Binding-site contacts:
Ligand atom C1 contacts residue GLU188 of chain 1.A at 3.4 Å.
Ligand atom C1 contacts residue ASP212 of chain 1.A at 3.8 Å.
Ligand atom C1 contacts residue MG1 of chain 1.K at 3.5 Å.
Ligand atom O3 contacts residue GLY211 of chain 1.A at 2.8 Å (h-bond).
Ligand atom O1 contacts residue GLY211 of chain 1.A at 4.1 Å.
Ligand atom O3 contacts residue ARG210 of chain 1.A at 3.5 Å (salt-bridge).
Ligand atom O4 contacts residue ARG87 of chain 1.A at 4.1 Å.
Ligand atom C2 contacts residue GLU188 of chain 1.A at 3.8 Å.
Ligand atom C1 contacts residue THR244 of chain 1.A at 3.7 Å.
Ligand atom C2 contacts residue THR244 of chain 1.A at 3.9 Å.
Ligand atom O4 contacts residue LYS186 of chain 1.A at 3.9 Å.
Ligand atom O1 contacts residue ALA209 of chain 1.A at 4.0 Å.
Ligand atom O1 contacts residue GLU188 of chain 1.A at 2.7 Å (salt-bridge).
Ligand atom O1 contacts residue MG1 of chain 1.K at 2.7 Å.
Ligand atom C1 contacts residue GLY211 of chain 1.A at 3.9 Å.
Ligand atom O2 contacts residue ASP212 of chain 1.A at 4.2 Å.
Ligand atom O1 contacts residue ASP212 of chain 1.A at 2.6 Å (salt-bridge).
Ligand atom O3 contacts residue GLU188 of chain 1.A at 4.4 Å.
Ligand atom O2 contacts residue I9K1 of chain 1.M at 4.5 Å.
Ligand atom O2 contacts residue ALA209 of chain 1.A at 4.3 Å.
Ligand atom O4 contacts residue MET276 of chain 1.A at 4.3 Å.
Ligand atom C1 contacts residue ALA209 of chain 1.A at 3.6 Å (hydrophobic).
Ligand atom O3 contacts residue THR244 of chain 1.A at 2.8 Å (h-bond).
Ligand atom O2 contacts residue MG1 of chain 1.K at 2.5 Å.
Ligand atom O4 contacts residue THR244 of chain 1.A at 3.4 Å (h-bond).
Ligand atom O2 contacts residue GLU188 of chain 1.A at 3.3 Å (salt-bridge).
Ligand atom O3 contacts residue ALA209 of chain 1.A at 3.3 Å.
Ligand atom O3 contacts residue ASP212 of chain 1.A at 3.7 Å.
Ligand atom O4 contacts residue ALA209 of chain 1.A at 4.1 Å.
Ligand atom O2 contacts residue ARG87 of chain 1.A at 4.3 Å.
Ligand atom C2 contacts residue MG1 of chain 1.K at 3.5 Å.
Ligand atom O2 contacts residue LYS186 of chain 1.A at 2.7 Å (salt-bridge).
Ligand atom C2 contacts residue ALA209 of chain 1.A at 3.8 Å (hydrophobic).
Ligand atom C2 contacts residue LYS186 of chain 1.A at 3.6 Å.
Ligand atom O4 contacts residue MET207 of chain 1.A at 4.1 Å.

The small molecule below binds the protein below.
Small molecule (SMILES): O=C([O-])C(=O)[O-]

Sequence of chain 1.A:
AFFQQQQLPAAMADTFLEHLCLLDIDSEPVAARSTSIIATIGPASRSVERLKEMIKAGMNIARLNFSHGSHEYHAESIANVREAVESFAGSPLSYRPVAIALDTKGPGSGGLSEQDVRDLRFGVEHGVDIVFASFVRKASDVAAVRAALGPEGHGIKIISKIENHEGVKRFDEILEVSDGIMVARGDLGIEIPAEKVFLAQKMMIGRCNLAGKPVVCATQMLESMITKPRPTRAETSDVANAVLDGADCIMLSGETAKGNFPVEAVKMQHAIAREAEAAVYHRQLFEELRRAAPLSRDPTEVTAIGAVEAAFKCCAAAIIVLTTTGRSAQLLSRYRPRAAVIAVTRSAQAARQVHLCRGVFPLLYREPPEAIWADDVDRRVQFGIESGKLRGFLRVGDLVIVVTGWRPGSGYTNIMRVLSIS